A protein and the small-molecule ligand that binds it are described below.
Small molecule (SMILES): O=C([O-])[C@H](O)/C=C(/[O-])O

Sequence of chain 1.E:
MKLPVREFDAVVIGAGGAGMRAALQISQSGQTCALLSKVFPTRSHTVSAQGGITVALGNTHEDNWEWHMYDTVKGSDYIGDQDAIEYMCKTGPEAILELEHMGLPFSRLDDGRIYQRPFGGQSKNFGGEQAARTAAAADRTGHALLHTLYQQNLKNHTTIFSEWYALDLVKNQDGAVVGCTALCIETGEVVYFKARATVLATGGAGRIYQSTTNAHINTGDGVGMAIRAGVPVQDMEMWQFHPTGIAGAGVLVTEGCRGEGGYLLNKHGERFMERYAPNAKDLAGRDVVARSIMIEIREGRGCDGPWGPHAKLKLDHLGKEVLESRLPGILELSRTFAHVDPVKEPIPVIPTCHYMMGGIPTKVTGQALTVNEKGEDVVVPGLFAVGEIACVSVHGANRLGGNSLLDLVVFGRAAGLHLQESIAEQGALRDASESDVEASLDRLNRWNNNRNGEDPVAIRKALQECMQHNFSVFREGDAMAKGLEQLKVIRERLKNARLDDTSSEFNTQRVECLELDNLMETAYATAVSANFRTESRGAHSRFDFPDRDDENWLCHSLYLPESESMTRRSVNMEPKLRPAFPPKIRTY

Binding-site contacts:
Ligand atom C1 contacts residue THR254 of chain 1.E at 3.4 Å.
Ligand atom O4B contacts residue ARG399 of chain 1.E at 2.6 Å (salt-bridge).
Ligand atom O1A contacts residue FAD1 of chain 1.U at 3.7 Å.
Ligand atom C4 contacts residue GLY401 of chain 1.E at 3.9 Å.
Ligand atom O2 contacts residue HIS242 of chain 1.E at 3.0 Å.
Ligand atom C1 contacts residue GLU255 of chain 1.E at 3.5 Å.
Ligand atom O1B contacts residue PHE119 of chain 1.E at 4.0 Å.
Ligand atom O1A contacts residue THR254 of chain 1.E at 2.5 Å (h-bond).
Ligand atom C3 contacts residue FAD1 of chain 1.U at 3.1 Å.
Ligand atom O4A contacts residue FAD1 of chain 1.U at 3.2 Å.
Ligand atom O4B contacts residue GLY401 of chain 1.E at 3.2 Å.
Ligand atom C1 contacts residue HIS242 of chain 1.E at 3.7 Å.
Ligand atom C4 contacts residue ARG286 of chain 1.E at 3.0 Å.
Ligand atom C1 contacts residue PHE119 of chain 1.E at 3.8 Å (hydrophobic).
Ligand atom O1B contacts residue THR254 of chain 1.E at 3.4 Å.
Ligand atom C2 contacts residue HIS242 of chain 1.E at 3.9 Å.
Ligand atom O4A contacts residue HIS354 of chain 1.E at 3.0 Å (h-bond).
Ligand atom C2 contacts residue FAD1 of chain 1.U at 3.4 Å.
Ligand atom O4A contacts residue ARG286 of chain 1.E at 2.7 Å (salt-bridge).
Ligand atom C4 contacts residue FAD1 of chain 1.U at 3.2 Å.
Ligand atom C1 contacts residue ARG286 of chain 1.E at 3.5 Å.
Ligand atom O4B contacts residue GLY402 of chain 1.E at 2.8 Å (h-bond).
Ligand atom O1B contacts residue ARG286 of chain 1.E at 3.1 Å (salt-bridge).
Ligand atom C4 contacts residue ARG399 of chain 1.E at 3.4 Å.
Ligand atom O1A contacts residue GLN50 of chain 1.E at 3.7 Å.
Ligand atom O2 contacts residue ARG286 of chain 1.E at 3.0 Å (salt-bridge).
Ligand atom O4B contacts residue ARG286 of chain 1.E at 3.5 Å (salt-bridge).
Ligand atom O1B contacts residue GLU255 of chain 1.E at 2.6 Å (salt-bridge).
Ligand atom O1A contacts residue GLY51 of chain 1.E at 2.9 Å (h-bond).
Ligand atom O2 contacts residue HIS354 of chain 1.E at 3.0 Å (h-bond).
Ligand atom C4 contacts residue GLY402 of chain 1.E at 3.8 Å.
Ligand atom C3 contacts residue ARG286 of chain 1.E at 2.9 Å.
Ligand atom C2 contacts residue ARG286 of chain 1.E at 3.2 Å.
Ligand atom O1A contacts residue GLU255 of chain 1.E at 3.7 Å.
Ligand atom O4A contacts residue ARG399 of chain 1.E at 2.6 Å (salt-bridge).
Ligand atom O4B contacts residue FAD1 of chain 1.U at 2.8 Å.
Ligand atom O2 contacts residue LEU252 of chain 1.E at 3.8 Å.
Ligand atom O1B contacts residue HIS242 of chain 1.E at 2.7 Å (h-bond).
Ligand atom C3 contacts residue PHE119 of chain 1.E at 3.8 Å (hydrophobic).
Ligand atom O1A contacts residue PHE119 of chain 1.E at 3.6 Å.